Sequence of chain 1.A:
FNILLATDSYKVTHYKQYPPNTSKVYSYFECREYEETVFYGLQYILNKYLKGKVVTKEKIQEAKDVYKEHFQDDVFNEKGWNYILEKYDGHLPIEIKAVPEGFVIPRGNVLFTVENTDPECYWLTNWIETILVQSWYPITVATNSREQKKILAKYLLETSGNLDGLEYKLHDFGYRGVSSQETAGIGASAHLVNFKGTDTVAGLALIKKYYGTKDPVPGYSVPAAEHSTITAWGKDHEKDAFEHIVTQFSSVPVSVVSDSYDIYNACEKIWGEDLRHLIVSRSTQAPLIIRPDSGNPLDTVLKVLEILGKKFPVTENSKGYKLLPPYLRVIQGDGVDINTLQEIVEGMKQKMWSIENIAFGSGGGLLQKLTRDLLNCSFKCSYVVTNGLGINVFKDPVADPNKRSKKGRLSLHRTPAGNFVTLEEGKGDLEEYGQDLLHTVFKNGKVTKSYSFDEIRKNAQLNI

This small molecule binds to this protein.
Small molecule (SMILES): NC(=O)c1ccccc1

Binding-site contacts:
Ligand atom C03 contacts residue PHE193 of chain 1.A at 3.7 Å (hydrophobic).
Ligand atom C05 contacts residue PRP1 of chain 1.C at 4.2 Å.
Ligand atom N09 contacts residue ASP219 of chain 1.A at 3.2 Å (salt-bridge).
Ligand atom O08 contacts residue PHE193 of chain 1.A at 3.5 Å.
Ligand atom N09 contacts residue TYR18 of chain 1.B at 3.5 Å.
Ligand atom C07 contacts residue ALA244 of chain 1.A at 4.3 Å (hydrophobic).
Ligand atom N09 contacts residue ALA244 of chain 1.A at 3.8 Å.
Ligand atom C06 contacts residue TYR18 of chain 1.B at 3.5 Å (hydrophobic).
Ligand atom C07 contacts residue TYR18 of chain 1.B at 3.4 Å (hydrophobic).
Ligand atom C01 contacts residue ASP219 of chain 1.A at 3.4 Å.
Ligand atom C02 contacts residue ASP219 of chain 1.A at 4.3 Å.
Ligand atom C04 contacts residue ARG196 of chain 1.A at 3.7 Å.
Ligand atom O08 contacts residue TYR18 of chain 1.B at 3.7 Å.
Ligand atom C01 contacts residue PHE193 of chain 1.A at 3.5 Å (hydrophobic).
Ligand atom O08 contacts residue ALA245 of chain 1.A at 4.4 Å.
Ligand atom C05 contacts residue TYR18 of chain 1.B at 3.4 Å (hydrophobic).
Ligand atom C02 contacts residue ASP16 of chain 1.B at 3.8 Å.
Ligand atom C03 contacts residue TYR18 of chain 1.B at 3.8 Å (hydrophobic).
Ligand atom O08 contacts residue ALA244 of chain 1.A at 4.0 Å.
Ligand atom C02 contacts residue PHE193 of chain 1.A at 3.7 Å (hydrophobic).
Ligand atom C06 contacts residue ASP219 of chain 1.A at 4.2 Å.
Ligand atom C01 contacts residue TYR18 of chain 1.B at 3.8 Å (hydrophobic).
Ligand atom C04 contacts residue TYR18 of chain 1.B at 3.2 Å (hydrophobic).
Ligand atom C03 contacts residue ARG196 of chain 1.A at 3.3 Å.
Ligand atom C05 contacts residue ARG311 of chain 1.A at 3.8 Å.
Ligand atom C06 contacts residue PHE193 of chain 1.A at 3.8 Å (hydrophobic).
Ligand atom C07 contacts residue ASP219 of chain 1.A at 4.1 Å.
Ligand atom C04 contacts residue PHE193 of chain 1.A at 4.0 Å (hydrophobic).
Ligand atom C03 contacts residue ASP16 of chain 1.B at 4.3 Å.
Ligand atom C05 contacts residue PHE193 of chain 1.A at 3.8 Å (hydrophobic).
Ligand atom C07 contacts residue ARG311 of chain 1.A at 4.2 Å.
Ligand atom C03 contacts residue PRP1 of chain 1.C at 4.5 Å.
Ligand atom C07 contacts residue PHE193 of chain 1.A at 3.5 Å (hydrophobic).
Ligand atom C02 contacts residue ARG196 of chain 1.A at 4.0 Å.
Ligand atom C04 contacts residue ARG311 of chain 1.A at 4.3 Å.
Ligand atom C02 contacts residue TYR18 of chain 1.B at 3.9 Å (hydrophobic).
Ligand atom C04 contacts residue PRP1 of chain 1.C at 3.6 Å.
Ligand atom O08 contacts residue ARG311 of chain 1.A at 3.3 Å (salt-bridge).
Ligand atom N09 contacts residue PHE193 of chain 1.A at 3.8 Å.

Sequence of chain 1.B:
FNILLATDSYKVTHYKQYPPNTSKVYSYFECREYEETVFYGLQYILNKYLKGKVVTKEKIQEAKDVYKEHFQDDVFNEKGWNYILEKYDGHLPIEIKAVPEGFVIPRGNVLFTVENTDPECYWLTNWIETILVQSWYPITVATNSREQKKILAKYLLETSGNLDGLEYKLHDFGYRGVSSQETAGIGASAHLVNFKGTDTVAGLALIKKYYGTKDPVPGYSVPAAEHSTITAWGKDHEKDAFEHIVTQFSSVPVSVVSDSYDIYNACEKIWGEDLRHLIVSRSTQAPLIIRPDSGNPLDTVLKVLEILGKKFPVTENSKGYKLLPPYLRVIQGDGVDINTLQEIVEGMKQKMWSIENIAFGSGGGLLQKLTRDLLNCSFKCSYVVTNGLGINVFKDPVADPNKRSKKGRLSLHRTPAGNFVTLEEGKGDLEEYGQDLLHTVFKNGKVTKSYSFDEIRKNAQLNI